Binding-site contacts:
Ligand atom C4 contacts residue B7G1 of chain 1.H at 3.3 Å.
Ligand atom O1 contacts residue ASN107 of chain 1.A at 4.0 Å.
Ligand atom C6 contacts residue VAL110 of chain 1.A at 4.4 Å (hydrophobic).
Ligand atom O6 contacts residue B7G1 of chain 1.H at 4.2 Å.
Ligand atom C6 contacts residue ASN107 of chain 1.A at 3.4 Å.
Ligand atom C6 contacts residue B7G1 of chain 1.H at 4.3 Å.
Ligand atom C1 contacts residue ASN107 of chain 1.A at 4.3 Å.
Ligand atom C13 contacts residue LEU106 of chain 1.A at 3.6 Å (hydrophobic).
Ligand atom O6 contacts residue VAL110 of chain 1.A at 3.4 Å.
Ligand atom C8 contacts residue ASN107 of chain 1.A at 4.2 Å.
Ligand atom O3 contacts residue B7G1 of chain 1.H at 3.9 Å.
Ligand atom C12 contacts residue LEU106 of chain 1.A at 4.0 Å (hydrophobic).
Ligand atom O6 contacts residue THR111 of chain 1.A at 3.8 Å.
Ligand atom O4 contacts residue B7G1 of chain 1.H at 2.5 Å (h-bond).
Ligand atom C3 contacts residue B7G1 of chain 1.H at 3.3 Å.
Ligand atom C13 contacts residue ASN107 of chain 1.A at 3.9 Å.
Ligand atom C6 contacts residue THR111 of chain 1.A at 3.4 Å.
Ligand atom O5 contacts residue ASN107 of chain 1.A at 3.3 Å.
Ligand atom C13 contacts residue PHE105 of chain 1.A at 3.5 Å (hydrophobic).
Ligand atom O6 contacts residue ASN107 of chain 1.A at 2.8 Å (h-bond).
Ligand atom C10 contacts residue ASN107 of chain 1.A at 4.0 Å.
Ligand atom C5 contacts residue ASN107 of chain 1.A at 4.3 Å.
Ligand atom C5 contacts residue B7G1 of chain 1.H at 3.6 Å.
Ligand atom C7 contacts residue ASN107 of chain 1.A at 3.8 Å.

Sequence of chain 1.A:
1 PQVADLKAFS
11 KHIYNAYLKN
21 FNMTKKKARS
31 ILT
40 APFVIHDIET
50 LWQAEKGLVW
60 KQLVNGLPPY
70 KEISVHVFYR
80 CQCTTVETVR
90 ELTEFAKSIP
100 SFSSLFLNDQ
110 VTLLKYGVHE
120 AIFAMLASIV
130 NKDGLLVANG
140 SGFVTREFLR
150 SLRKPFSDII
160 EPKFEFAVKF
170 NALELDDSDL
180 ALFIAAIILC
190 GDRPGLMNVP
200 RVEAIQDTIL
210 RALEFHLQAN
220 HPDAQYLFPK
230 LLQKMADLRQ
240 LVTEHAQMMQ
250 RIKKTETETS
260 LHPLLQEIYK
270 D

This small molecule binds to this protein.
Small molecule (SMILES): CCCCCCCO[C@@H]1O[C@H](CO)[C@@H](O)[C@H](O)[C@H]1O